The small molecule below binds the protein below.
Small molecule (SMILES): CC[C@H](C)[C@H](NC(=O)[C@H](COP(=O)(O)O)NC(=O)CNC(=O)[C@H](C)N)C(=O)N1CCC[C@H]1C(=O)NCC(=O)N[C@@H](CCCN=C(N)N)C(=O)N[C@@H](C)C(=O)N[C@@H](CO)C(=O)O

Binding-site contacts:
Ligand atom O contacts residue GLU187 of chain 2.A at 3.2 Å (salt-bridge).
Ligand atom C contacts residue ASN180 of chain 2.A at 3.6 Å.
Ligand atom N contacts residue LEU179 of chain 2.A at 3.5 Å.
Ligand atom CB contacts residue GLU19 of chain 2.A at 3.2 Å.
Ligand atom CG2 contacts residue V0W1 of chain 2.C at 3.5 Å.
Ligand atom CA contacts residue ASN231 of chain 2.A at 3.4 Å.
Ligand atom O3P contacts residue TYR135 of chain 2.A at 2.5 Å (h-bond).
Ligand atom O2P contacts residue ARG61 of chain 2.A at 2.8 Å (salt-bridge).
Ligand atom CB contacts residue TRP235 of chain 2.A at 3.4 Å (hydrophobic).
Ligand atom O contacts residue ASN231 of chain 2.A at 2.9 Å (h-bond).
Ligand atom O contacts residue LEU179 of chain 2.A at 3.7 Å.
Ligand atom O1P contacts residue ARG61 of chain 2.A at 2.9 Å (salt-bridge).
Ligand atom O2P contacts residue ARG134 of chain 2.A at 2.8 Å (salt-bridge).
Ligand atom N contacts residue GLU19 of chain 2.A at 2.7 Å (salt-bridge).
Ligand atom O contacts residue VAL51 of chain 2.A at 3.6 Å.
Ligand atom O contacts residue ASN55 of chain 2.A at 2.9 Å (h-bond).
Ligand atom N contacts residue LEU234 of chain 2.A at 3.2 Å.
Ligand atom NH1 contacts residue GLY58 of chain 2.A at 3.7 Å.
Ligand atom CB contacts residue ASN180 of chain 2.A at 3.3 Å.
Ligand atom OG contacts residue GLU19 of chain 2.A at 2.6 Å (salt-bridge).
Ligand atom CA contacts residue GLU19 of chain 2.A at 3.6 Å.
Ligand atom CB contacts residue GLU187 of chain 2.A at 3.3 Å.
Ligand atom CA contacts residue ASN180 of chain 2.A at 3.4 Å.
Ligand atom NE contacts residue ASN55 of chain 2.A at 3.2 Å (h-bond).
Ligand atom C contacts residue GLU19 of chain 2.A at 3.6 Å.
Ligand atom N contacts residue ASN180 of chain 2.A at 2.9 Å (h-bond).
Ligand atom O contacts residue LYS54 of chain 2.A at 3.5 Å.
Ligand atom CB contacts residue ASN55 of chain 2.A at 3.6 Å.
Ligand atom O3P contacts residue ARG134 of chain 2.A at 2.9 Å (salt-bridge).
Ligand atom C contacts residue ASN231 of chain 2.A at 3.6 Å.
Ligand atom C contacts residue ASN55 of chain 2.A at 3.5 Å.
Ligand atom O contacts residue VAL183 of chain 2.A at 3.6 Å.
Ligand atom P contacts residue ARG61 of chain 2.A at 3.7 Å.
Ligand atom CA contacts residue ASN55 of chain 2.A at 3.5 Å.
Ligand atom O contacts residue VAL51 of chain 2.A at 3.6 Å.
Ligand atom CA contacts residue GLU19 of chain 2.A at 3.6 Å.
Ligand atom CG contacts residue ASN55 of chain 2.A at 3.6 Å.
Ligand atom NH2 contacts residue ASN55 of chain 2.A at 3.7 Å.
Ligand atom N contacts residue ASN231 of chain 2.A at 2.8 Å (h-bond).
Ligand atom CG1 contacts residue LEU179 of chain 2.A at 3.7 Å (hydrophobic).

Sequence of chain 2.A:
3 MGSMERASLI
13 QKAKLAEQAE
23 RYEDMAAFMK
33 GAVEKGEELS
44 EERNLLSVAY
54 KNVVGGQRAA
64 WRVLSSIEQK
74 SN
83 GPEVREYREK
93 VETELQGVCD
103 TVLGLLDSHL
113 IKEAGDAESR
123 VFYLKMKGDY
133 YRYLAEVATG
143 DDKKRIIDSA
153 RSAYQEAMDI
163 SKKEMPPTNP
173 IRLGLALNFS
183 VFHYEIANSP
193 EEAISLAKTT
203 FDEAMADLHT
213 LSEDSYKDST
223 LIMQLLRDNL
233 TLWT